Binding-site contacts:
Ligand atom C6 contacts residue PHE35 of chain 1.B at 4.1 Å (hydrophobic).
Ligand atom CL4 contacts residue HEM1 of chain 1.E at 3.3 Å.
Ligand atom C2 contacts residue HIS55 of chain 1.B at 3.5 Å.
Ligand atom CL6 contacts residue THR56 of chain 1.B at 3.3 Å.
Ligand atom C1 contacts residue PHE35 of chain 1.B at 3.8 Å (hydrophobic).
Ligand atom CL6 contacts residue LYS51 of chain 1.B at 4.5 Å.
Ligand atom O1 contacts residue HIS55 of chain 1.B at 2.5 Å (h-bond).
Ligand atom CL2 contacts residue HEM1 of chain 1.E at 3.3 Å.
Ligand atom C5 contacts residue HIS55 of chain 1.B at 4.3 Å.
Ligand atom O1 contacts residue TYR38 of chain 1.B at 2.5 Å (h-bond).
Ligand atom CL6 contacts residue TYR38 of chain 1.B at 3.3 Å.
Ligand atom C6 contacts residue PHE21 of chain 1.B at 4.0 Å (hydrophobic).
Ligand atom CL4 contacts residue VAL59 of chain 1.B at 3.6 Å.
Ligand atom C5 contacts residue THR56 of chain 1.B at 4.5 Å.
Ligand atom C5 contacts residue VAL59 of chain 1.B at 4.4 Å (hydrophobic).
Ligand atom CL4 contacts residue PHE21 of chain 1.B at 3.7 Å.
Ligand atom C3 contacts residue PHE35 of chain 1.B at 3.5 Å (hydrophobic).
Ligand atom C4 contacts residue HEM1 of chain 1.E at 4.2 Å.
Ligand atom C5 contacts residue PHE21 of chain 1.B at 3.3 Å (hydrophobic).
Ligand atom CL6 contacts residue HIS55 of chain 1.B at 3.8 Å.
Ligand atom C6 contacts residue HIS55 of chain 1.B at 3.6 Å.
Ligand atom CL2 contacts residue HIS55 of chain 1.B at 3.1 Å.
Ligand atom C4 contacts residue VAL59 of chain 1.B at 4.0 Å (hydrophobic).
Ligand atom O1 contacts residue PHE35 of chain 1.B at 4.4 Å.
Ligand atom C3 contacts residue HEM1 of chain 1.E at 3.5 Å.
Ligand atom O1 contacts residue LYS51 of chain 1.B at 4.1 Å.
Ligand atom C2 contacts residue PHE35 of chain 1.B at 3.5 Å (hydrophobic).
Ligand atom C6 contacts residue THR56 of chain 1.B at 4.5 Å.
Ligand atom C4 contacts residue PHE21 of chain 1.B at 3.8 Å (hydrophobic).
Ligand atom CL2 contacts residue PHE35 of chain 1.B at 4.2 Å.
Ligand atom C2 contacts residue HEM1 of chain 1.E at 4.2 Å.
Ligand atom C4 contacts residue PHE35 of chain 1.B at 3.9 Å (hydrophobic).
Ligand atom CL6 contacts residue PHE21 of chain 1.B at 3.9 Å.
Ligand atom C6 contacts residue TYR38 of chain 1.B at 4.0 Å (hydrophobic).
Ligand atom C1 contacts residue TYR38 of chain 1.B at 3.6 Å (hydrophobic).
Ligand atom C1 contacts residue HIS55 of chain 1.B at 3.2 Å.
Ligand atom C5 contacts residue PHE35 of chain 1.B at 4.2 Å (hydrophobic).
Ligand atom CL6 contacts residue PHE52 of chain 1.B at 3.6 Å.

Sequence of chain 1.B:
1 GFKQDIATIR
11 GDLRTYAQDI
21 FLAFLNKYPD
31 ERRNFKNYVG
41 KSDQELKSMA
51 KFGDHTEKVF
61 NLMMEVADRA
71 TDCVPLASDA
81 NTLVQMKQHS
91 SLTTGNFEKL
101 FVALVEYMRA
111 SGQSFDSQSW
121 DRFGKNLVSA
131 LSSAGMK

A small-molecule ligand and the protein it binds are described below.
Small molecule (SMILES): Oc1c(Cl)cc(Cl)cc1Cl